Binding-site contacts:
Ligand atom S5' contacts residue ASP184 of chain 1.A at 3.6 Å.
Ligand atom C2 contacts residue ILE132 of chain 1.A at 3.4 Å (hydrophobic).
Ligand atom C3' contacts residue ASP131 of chain 1.A at 3.5 Å.
Ligand atom C6 contacts residue ILE193 of chain 1.A at 3.7 Å (hydrophobic).
Ligand atom O2' contacts residue ASP131 of chain 1.A at 2.7 Å (salt-bridge).
Ligand atom N6 contacts residue LEU197 of chain 1.A at 3.4 Å.
Ligand atom O2' contacts residue ILE132 of chain 1.A at 3.8 Å.
Ligand atom C2 contacts residue GLY164 of chain 1.A at 3.5 Å.
Ligand atom C1' contacts residue ASP131 of chain 1.A at 3.5 Å.
Ligand atom N6 contacts residue ASP163 of chain 1.A at 3.1 Å (salt-bridge).
Ligand atom O2' contacts residue GLN56 of chain 1.A at 3.0 Å (h-bond).
Ligand atom N3 contacts residue ILE132 of chain 1.A at 3.3 Å (h-bond).
Ligand atom C5 contacts residue ILE132 of chain 1.A at 3.8 Å (hydrophobic).
Ligand atom O3' contacts residue ASP131 of chain 1.A at 2.8 Å (salt-bridge).
Ligand atom CS contacts residue GLU111 of chain 1.A at 3.3 Å.
Ligand atom O4' contacts residue GLY108 of chain 1.A at 3.6 Å.
Ligand atom O2' contacts residue ASP133 of chain 1.A at 3.7 Å.
Ligand atom C5' contacts residue ASP184 of chain 1.A at 3.4 Å.
Ligand atom S5' contacts residue GLY110 of chain 1.A at 3.5 Å (h-bond).
Ligand atom N3 contacts residue LEU185 of chain 1.A at 3.8 Å.
Ligand atom N7 contacts residue ALA194 of chain 1.A at 3.5 Å.
Ligand atom C5' contacts residue SPM1 of chain 1.J at 3.7 Å.
Ligand atom O3' contacts residue VAL136 of chain 1.A at 3.5 Å.
Ligand atom C4' contacts residue ASP131 of chain 1.A at 3.4 Å.
Ligand atom C6 contacts residue ASP163 of chain 1.A at 3.8 Å.
Ligand atom S5' contacts residue SPM1 of chain 1.J at 3.5 Å.
Ligand atom C8 contacts residue ILE193 of chain 1.A at 3.6 Å (hydrophobic).
Ligand atom N1 contacts residue GLY164 of chain 1.A at 2.9 Å (h-bond).
Ligand atom N1 contacts residue ASP163 of chain 1.A at 3.6 Å.
Ligand atom C8 contacts residue THR186 of chain 1.A at 3.4 Å.
Ligand atom O4' contacts residue LEU185 of chain 1.A at 3.7 Å.
Ligand atom C4 contacts residue LEU185 of chain 1.A at 3.6 Å (hydrophobic).
Ligand atom C4 contacts residue ILE132 of chain 1.A at 3.6 Å (hydrophobic).
Ligand atom N7 contacts residue ILE193 of chain 1.A at 3.4 Å (h-bond).
Ligand atom N6 contacts residue ILE193 of chain 1.A at 2.8 Å (h-bond).
Ligand atom CS contacts residue LEU70 of chain 1.A at 3.8 Å (hydrophobic).
Ligand atom C2' contacts residue ASP131 of chain 1.A at 3.5 Å.
Ligand atom S5' contacts residue GLY109 of chain 1.A at 3.6 Å.
Ligand atom O4' contacts residue THR186 of chain 1.A at 3.7 Å.
Ligand atom S5' contacts residue GLU111 of chain 1.A at 3.3 Å (salt-bridge).

Sequence of chain 1.A:
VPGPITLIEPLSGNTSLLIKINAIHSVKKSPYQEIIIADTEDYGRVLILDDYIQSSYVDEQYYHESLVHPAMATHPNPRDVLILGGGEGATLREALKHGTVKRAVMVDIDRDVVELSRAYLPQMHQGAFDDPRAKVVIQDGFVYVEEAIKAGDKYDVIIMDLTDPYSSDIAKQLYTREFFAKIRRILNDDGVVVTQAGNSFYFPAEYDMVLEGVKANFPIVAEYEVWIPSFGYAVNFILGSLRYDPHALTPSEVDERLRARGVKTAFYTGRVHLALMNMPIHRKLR

The small molecule below binds the protein below.
Small molecule (SMILES): CSC[C@H]1O[C@@H](n2cnc3c(N)ncnc32)[C@H](O)[C@@H]1O